Binding-site contacts:
Ligand atom C7 contacts residue ILE240 of chain 1.A at 4.0 Å (hydrophobic).
Ligand atom C5 contacts residue ASN242 of chain 1.A at 3.7 Å.
Ligand atom C8 contacts residue ILE240 of chain 1.A at 3.2 Å (hydrophobic).
Ligand atom O5 contacts residue ASN242 of chain 1.A at 2.4 Å (h-bond).
Ligand atom N2 contacts residue ILE240 of chain 1.A at 3.7 Å.
Ligand atom C1 contacts residue ASN242 of chain 1.A at 1.4 Å.
Ligand atom C4 contacts residue ASN242 of chain 1.A at 4.2 Å.
Ligand atom C8 contacts residue THR241 of chain 1.A at 4.3 Å.
Ligand atom C2 contacts residue ASN242 of chain 1.A at 2.4 Å.
Ligand atom C3 contacts residue ASN242 of chain 1.A at 3.8 Å.
Ligand atom C7 contacts residue ASN242 of chain 1.A at 3.8 Å.
Ligand atom O7 contacts residue ASN242 of chain 1.A at 4.4 Å.
Ligand atom N2 contacts residue ASN242 of chain 1.A at 2.8 Å (h-bond).

The protein below binds the small molecule below.
Small molecule (SMILES): CC(=O)N[C@@H]1[C@@H](O)[C@H](O)[C@@H](CO)O[C@H]1O

Sequence of chain 1.A:
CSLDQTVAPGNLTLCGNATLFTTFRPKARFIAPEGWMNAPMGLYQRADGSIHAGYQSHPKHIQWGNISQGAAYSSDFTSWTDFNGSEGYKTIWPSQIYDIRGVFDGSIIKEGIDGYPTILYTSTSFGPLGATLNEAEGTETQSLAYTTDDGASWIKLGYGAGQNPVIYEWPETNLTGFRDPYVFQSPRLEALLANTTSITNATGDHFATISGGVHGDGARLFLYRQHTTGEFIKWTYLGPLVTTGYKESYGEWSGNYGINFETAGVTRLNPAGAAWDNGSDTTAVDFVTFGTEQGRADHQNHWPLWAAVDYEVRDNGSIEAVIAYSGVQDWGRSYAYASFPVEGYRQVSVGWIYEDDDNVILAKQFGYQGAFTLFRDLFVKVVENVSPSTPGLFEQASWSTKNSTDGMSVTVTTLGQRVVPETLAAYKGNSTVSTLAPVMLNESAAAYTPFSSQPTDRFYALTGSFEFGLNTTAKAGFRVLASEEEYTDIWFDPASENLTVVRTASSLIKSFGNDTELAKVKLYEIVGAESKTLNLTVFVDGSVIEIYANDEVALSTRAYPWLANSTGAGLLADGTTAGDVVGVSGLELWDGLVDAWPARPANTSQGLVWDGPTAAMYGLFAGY